This small molecule binds to this protein.
Small molecule (SMILES): N[C@@H](CCC(=O)O)C(=O)O

Sequence of chain 1.F:
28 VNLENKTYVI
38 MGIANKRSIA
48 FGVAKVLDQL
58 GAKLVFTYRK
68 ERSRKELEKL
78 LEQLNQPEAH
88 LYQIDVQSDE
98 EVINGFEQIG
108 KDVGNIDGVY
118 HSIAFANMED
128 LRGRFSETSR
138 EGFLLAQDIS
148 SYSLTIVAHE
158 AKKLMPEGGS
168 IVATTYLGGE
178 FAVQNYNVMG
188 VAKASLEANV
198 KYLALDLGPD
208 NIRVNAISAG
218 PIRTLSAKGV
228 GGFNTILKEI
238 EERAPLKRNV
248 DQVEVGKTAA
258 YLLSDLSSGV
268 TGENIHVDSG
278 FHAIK

Binding-site contacts:
Ligand atom OE2 contacts residue GLY229 of chain 1.F at 4.1 Å.
Ligand atom CB contacts residue ARG129 of chain 1.F at 3.1 Å.
Ligand atom OE1 contacts residue GLY229 of chain 1.F at 3.4 Å (h-bond).
Ligand atom CD contacts residue GLY229 of chain 1.F at 3.7 Å.
Ligand atom N contacts residue ARG129 of chain 1.F at 4.1 Å.
Ligand atom CB contacts residue GLY229 of chain 1.F at 4.4 Å.
Ligand atom OXT contacts residue GLY229 of chain 1.F at 4.3 Å.
Ligand atom OXT contacts residue GLY228 of chain 1.F at 3.5 Å.
Ligand atom C contacts residue ARG129 of chain 1.F at 2.9 Å.
Ligand atom O contacts residue ARG129 of chain 1.F at 3.9 Å.
Ligand atom OXT contacts residue ARG129 of chain 1.F at 2.5 Å (salt-bridge).
Ligand atom CB contacts residue GLY228 of chain 1.F at 4.2 Å.
Ligand atom CA contacts residue ARG129 of chain 1.F at 2.8 Å.
Ligand atom OE1 contacts residue GLY228 of chain 1.F at 4.3 Å.